This small molecule binds to this protein.
Small molecule (SMILES): CC(=O)N[C@@H]1[C@@H](O)[C@H](O)[C@@H](CO)O[C@H]1O

Sequence of chain 14.A:
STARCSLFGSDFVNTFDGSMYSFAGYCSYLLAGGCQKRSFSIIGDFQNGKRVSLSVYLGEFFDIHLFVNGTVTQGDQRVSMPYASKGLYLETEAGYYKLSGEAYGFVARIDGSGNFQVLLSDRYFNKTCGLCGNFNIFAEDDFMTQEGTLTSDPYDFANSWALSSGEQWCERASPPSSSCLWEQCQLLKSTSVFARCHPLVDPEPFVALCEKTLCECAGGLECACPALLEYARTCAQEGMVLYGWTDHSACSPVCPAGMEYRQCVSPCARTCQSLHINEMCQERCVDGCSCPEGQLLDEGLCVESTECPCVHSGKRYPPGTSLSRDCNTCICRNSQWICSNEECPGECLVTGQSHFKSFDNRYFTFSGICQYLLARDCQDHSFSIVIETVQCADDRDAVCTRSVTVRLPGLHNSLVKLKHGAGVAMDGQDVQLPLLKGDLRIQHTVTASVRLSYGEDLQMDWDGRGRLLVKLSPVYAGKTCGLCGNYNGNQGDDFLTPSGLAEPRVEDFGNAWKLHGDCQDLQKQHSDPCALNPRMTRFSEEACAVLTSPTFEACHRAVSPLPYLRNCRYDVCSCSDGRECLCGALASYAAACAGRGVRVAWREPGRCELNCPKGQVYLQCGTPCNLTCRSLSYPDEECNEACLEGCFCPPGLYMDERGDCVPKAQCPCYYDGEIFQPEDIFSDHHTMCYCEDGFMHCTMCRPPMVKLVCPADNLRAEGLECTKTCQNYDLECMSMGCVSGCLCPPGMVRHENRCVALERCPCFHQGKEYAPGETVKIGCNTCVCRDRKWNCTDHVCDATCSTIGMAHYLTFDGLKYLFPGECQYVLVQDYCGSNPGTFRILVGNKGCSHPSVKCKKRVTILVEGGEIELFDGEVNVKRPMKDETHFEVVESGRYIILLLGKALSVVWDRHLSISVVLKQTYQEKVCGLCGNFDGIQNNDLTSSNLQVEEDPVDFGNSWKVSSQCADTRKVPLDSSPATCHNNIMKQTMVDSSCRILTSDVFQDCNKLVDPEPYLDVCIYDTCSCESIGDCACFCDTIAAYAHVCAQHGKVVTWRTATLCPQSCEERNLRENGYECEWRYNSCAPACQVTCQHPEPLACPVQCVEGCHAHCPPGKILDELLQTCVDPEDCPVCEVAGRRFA

Binding-site contacts:
Ligand atom C5 contacts residue THR663 of chain 14.A at 4.3 Å.
Ligand atom C7 contacts residue ASN666 of chain 14.A at 3.7 Å.
Ligand atom C3 contacts residue ASN666 of chain 14.A at 3.8 Å.
Ligand atom O7 contacts residue ASN666 of chain 14.A at 4.0 Å.
Ligand atom O5 contacts residue ASN666 of chain 14.A at 2.3 Å (h-bond).
Ligand atom C4 contacts residue ASN666 of chain 14.A at 4.2 Å.
Ligand atom C1 contacts residue ASN666 of chain 14.A at 1.4 Å.
Ligand atom N2 contacts residue TYR694 of chain 14.A at 4.5 Å.
Ligand atom C5 contacts residue ASN666 of chain 14.A at 3.6 Å.
Ligand atom N2 contacts residue ASN666 of chain 14.A at 3.0 Å (h-bond).
Ligand atom C7 contacts residue TYR694 of chain 14.A at 4.5 Å (hydrophobic).
Ligand atom C2 contacts residue ASN666 of chain 14.A at 2.5 Å.
Ligand atom C8 contacts residue TYR694 of chain 14.A at 3.4 Å (hydrophobic).
Ligand atom C8 contacts residue LEU693 of chain 14.A at 4.2 Å (hydrophobic).
Ligand atom C6 contacts residue THR663 of chain 14.A at 3.7 Å.